Sequence of chain 1.B:
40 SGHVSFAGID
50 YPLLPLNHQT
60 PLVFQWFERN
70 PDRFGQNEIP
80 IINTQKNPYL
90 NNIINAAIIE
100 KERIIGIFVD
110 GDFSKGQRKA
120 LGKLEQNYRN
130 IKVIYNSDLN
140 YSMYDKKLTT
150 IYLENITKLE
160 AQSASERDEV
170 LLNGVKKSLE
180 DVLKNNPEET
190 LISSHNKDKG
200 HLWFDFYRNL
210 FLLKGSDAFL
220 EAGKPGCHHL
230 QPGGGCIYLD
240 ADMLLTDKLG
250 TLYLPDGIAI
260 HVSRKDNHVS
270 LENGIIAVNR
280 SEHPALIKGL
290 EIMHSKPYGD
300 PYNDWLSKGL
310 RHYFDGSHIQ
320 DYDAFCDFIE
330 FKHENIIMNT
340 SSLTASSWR

Binding-site contacts:
Ligand atom O5B contacts residue SER346 of chain 1.B at 3.3 Å (h-bond).
Ligand atom O2A contacts residue TYR88 of chain 1.B at 2.7 Å (h-bond).
Ligand atom O2' contacts residue TYR237 of chain 1.B at 3.4 Å (h-bond).
Ligand atom O2A contacts residue SER346 of chain 1.B at 2.8 Å (h-bond).
Ligand atom C4 contacts residue TRP65 of chain 1.B at 3.3 Å (hydrophobic).
Ligand atom O1A contacts residue SER340 of chain 1.B at 3.2 Å (h-bond).
Ligand atom PB contacts residue MN1 of chain 1.I at 3.2 Å.
Ligand atom O1A contacts residue MN1 of chain 1.I at 2.2 Å.
Ligand atom C6' contacts residue ASP204 of chain 1.B at 3.0 Å.
Ligand atom O3B contacts residue ALA240 of chain 1.B at 2.9 Å (h-bond).
Ligand atom C2' contacts residue ASP239 of chain 1.B at 3.4 Å.
Ligand atom N2' contacts residue ASP239 of chain 1.B at 2.7 Å (salt-bridge).
Ligand atom O4' contacts residue ASP204 of chain 1.B at 2.6 Å (salt-bridge).
Ligand atom O3' contacts residue ASP239 of chain 1.B at 2.9 Å (salt-bridge).
Ligand atom O3' contacts residue ARG207 of chain 1.B at 2.8 Å (salt-bridge).
Ligand atom C6 contacts residue SER346 of chain 1.B at 3.3 Å.
Ligand atom O6' contacts residue TRP347 of chain 1.B at 3.3 Å.
Ligand atom O3' contacts residue GLY273 of chain 1.B at 3.3 Å (h-bond).
Ligand atom O6' contacts residue ASP204 of chain 1.B at 2.9 Å (salt-bridge).
Ligand atom C1' contacts residue ARG348 of chain 1.B at 3.3 Å.
Ligand atom O2B contacts residue MN1 of chain 1.I at 2.2 Å.
Ligand atom O2B contacts residue ASN338 of chain 1.B at 3.2 Å (h-bond).
Ligand atom C7' contacts residue ASN272 of chain 1.B at 3.1 Å.
Ligand atom O2' contacts residue GLN64 of chain 1.B at 2.8 Å (h-bond).
Ligand atom O1B contacts residue SER345 of chain 1.B at 3.4 Å (h-bond).
Ligand atom O4B contacts residue PHE203 of chain 1.B at 3.2 Å.
Ligand atom O2 contacts residue PHE66 of chain 1.B at 3.0 Å (h-bond).
Ligand atom O1A contacts residue ASP241 of chain 1.B at 3.1 Å (salt-bridge).
Ligand atom N2' contacts residue ASN272 of chain 1.B at 3.3 Å (h-bond).
Ligand atom O2B contacts residue SER340 of chain 1.B at 3.3 Å (h-bond).
Ligand atom O4' contacts residue ARG207 of chain 1.B at 3.1 Å (salt-bridge).
Ligand atom C3' contacts residue ASP239 of chain 1.B at 3.0 Å.
Ligand atom O6' contacts residue HIS200 of chain 1.B at 3.2 Å (h-bond).
Ligand atom C8' contacts residue ASN272 of chain 1.B at 3.3 Å.
Ligand atom O5' contacts residue ARG348 of chain 1.B at 2.8 Å (salt-bridge).
Ligand atom O1B contacts residue ARG348 of chain 1.B at 2.8 Å (salt-bridge).
Ligand atom C5 contacts residue SER346 of chain 1.B at 3.2 Å.
Ligand atom N3 contacts residue PHE66 of chain 1.B at 2.8 Å (h-bond).
Ligand atom C2B contacts residue GLN64 of chain 1.B at 3.3 Å.
Ligand atom PA contacts residue MN1 of chain 1.I at 3.3 Å.

A protein and the small-molecule ligand that binds it are described below.
Small molecule (SMILES): CC(=O)N[C@H]1[C@@H](O[P](=O)(O)O[P](=O)(O)OC[C@H]2O[C@@H](n3ccc(=O)[nH]c3=O)[C@H](O)[C@@H]2O)O[C@H](CO)[C@@H](O)[C@@H]1O